Sequence of chain 5.X:
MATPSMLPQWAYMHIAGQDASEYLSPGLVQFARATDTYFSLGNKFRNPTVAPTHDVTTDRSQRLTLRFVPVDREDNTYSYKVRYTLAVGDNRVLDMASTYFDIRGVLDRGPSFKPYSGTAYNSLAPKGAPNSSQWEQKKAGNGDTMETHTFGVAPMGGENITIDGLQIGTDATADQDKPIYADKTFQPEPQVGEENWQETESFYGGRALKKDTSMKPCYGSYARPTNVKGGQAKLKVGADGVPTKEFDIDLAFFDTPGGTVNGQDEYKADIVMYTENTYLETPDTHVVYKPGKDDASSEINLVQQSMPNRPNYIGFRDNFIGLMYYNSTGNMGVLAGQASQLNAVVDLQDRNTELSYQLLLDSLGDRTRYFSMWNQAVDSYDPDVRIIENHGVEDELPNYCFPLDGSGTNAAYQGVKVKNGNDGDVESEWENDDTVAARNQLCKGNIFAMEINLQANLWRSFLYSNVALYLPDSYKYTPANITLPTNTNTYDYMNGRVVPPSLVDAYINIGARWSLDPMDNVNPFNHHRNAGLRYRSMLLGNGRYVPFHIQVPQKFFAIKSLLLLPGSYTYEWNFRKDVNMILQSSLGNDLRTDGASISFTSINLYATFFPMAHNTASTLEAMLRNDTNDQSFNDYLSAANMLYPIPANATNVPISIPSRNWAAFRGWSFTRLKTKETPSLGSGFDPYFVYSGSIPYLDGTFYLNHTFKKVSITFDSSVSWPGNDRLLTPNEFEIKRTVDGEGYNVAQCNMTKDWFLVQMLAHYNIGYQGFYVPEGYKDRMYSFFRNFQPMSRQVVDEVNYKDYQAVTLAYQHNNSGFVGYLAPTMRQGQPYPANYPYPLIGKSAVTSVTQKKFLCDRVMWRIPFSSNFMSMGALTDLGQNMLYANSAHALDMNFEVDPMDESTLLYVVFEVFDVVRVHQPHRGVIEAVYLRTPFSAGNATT

Binding-site contacts:
Ligand atom CB contacts residue ASN47 of chain 5.V at 3.7 Å.
Ligand atom CB contacts residue ARG666 of chain 5.X at 3.9 Å.
Ligand atom CD2 contacts residue ALA20 of chain 5.V at 3.8 Å (hydrophobic).
Ligand atom OD2 contacts residue PRO864 of chain 5.X at 3.6 Å.
Ligand atom N contacts residue ARG666 of chain 5.X at 3.4 Å (salt-bridge).
Ligand atom N contacts residue GLY873 of chain 5.X at 3.8 Å.
Ligand atom CG contacts residue GLY667 of chain 5.X at 3.7 Å.
Ligand atom O contacts residue ASN43 of chain 5.V at 3.6 Å.
Ligand atom N contacts residue ARG46 of chain 5.V at 3.9 Å.
Ligand atom N contacts residue SER871 of chain 5.X at 3.6 Å.
Ligand atom ND2 contacts residue THR49 of chain 5.V at 3.9 Å.
Ligand atom CE1 contacts residue ARG46 of chain 5.V at 3.7 Å.
Ligand atom CG2 contacts residue TYR636 of chain 5.X at 3.8 Å (hydrophobic).
Ligand atom CB contacts residue PHE913 of chain 5.X at 3.9 Å (hydrophobic).
Ligand atom OD1 contacts residue GLY667 of chain 5.X at 3.3 Å (h-bond).
Ligand atom OD2 contacts residue GLU911 of chain 5.X at 3.4 Å (salt-bridge).
Ligand atom CG contacts residue GLU911 of chain 5.X at 3.5 Å.
Ligand atom OG contacts residue PHE45 of chain 5.V at 3.3 Å (h-bond).
Ligand atom O contacts residue ASN634 of chain 5.X at 3.0 Å (h-bond).
Ligand atom C contacts residue ARG666 of chain 5.X at 3.7 Å.
Ligand atom CD1 contacts residue ARG666 of chain 5.X at 3.9 Å.
Ligand atom CD1 contacts residue ARG46 of chain 5.V at 3.9 Å.
Ligand atom N contacts residue ALA874 of chain 5.X at 3.8 Å.
Ligand atom OD1 contacts residue ASN634 of chain 5.X at 3.2 Å (h-bond).
Ligand atom OD2 contacts residue GLY667 of chain 5.X at 3.7 Å.
Ligand atom CD1 contacts residue SER21 of chain 5.V at 3.4 Å.
Ligand atom CB contacts residue GLU911 of chain 5.X at 3.6 Å.
Ligand atom CG contacts residue ASN634 of chain 5.X at 3.9 Å.
Ligand atom CB contacts residue GLY42 of chain 5.V at 3.7 Å.
Ligand atom O contacts residue ARG46 of chain 5.V at 3.9 Å.
Ligand atom CD1 contacts residue ARG33 of chain 5.V at 3.8 Å.
Ligand atom N contacts residue GLY42 of chain 5.V at 3.5 Å (h-bond).
Ligand atom CB contacts residue ALA874 of chain 5.X at 3.9 Å (hydrophobic).
Ligand atom OG contacts residue ARG46 of chain 5.V at 3.2 Å.
Ligand atom O contacts residue ALA874 of chain 5.X at 3.7 Å.
Ligand atom N contacts residue ARG666 of chain 5.X at 3.4 Å.
Ligand atom C contacts residue ASN634 of chain 5.X at 3.8 Å.
Ligand atom CA contacts residue ARG666 of chain 5.X at 3.6 Å.
Ligand atom OD1 contacts residue ARG666 of chain 5.X at 3.7 Å.
Ligand atom O contacts residue GLY42 of chain 5.V at 3.5 Å.

Sequence of chain 5.V:
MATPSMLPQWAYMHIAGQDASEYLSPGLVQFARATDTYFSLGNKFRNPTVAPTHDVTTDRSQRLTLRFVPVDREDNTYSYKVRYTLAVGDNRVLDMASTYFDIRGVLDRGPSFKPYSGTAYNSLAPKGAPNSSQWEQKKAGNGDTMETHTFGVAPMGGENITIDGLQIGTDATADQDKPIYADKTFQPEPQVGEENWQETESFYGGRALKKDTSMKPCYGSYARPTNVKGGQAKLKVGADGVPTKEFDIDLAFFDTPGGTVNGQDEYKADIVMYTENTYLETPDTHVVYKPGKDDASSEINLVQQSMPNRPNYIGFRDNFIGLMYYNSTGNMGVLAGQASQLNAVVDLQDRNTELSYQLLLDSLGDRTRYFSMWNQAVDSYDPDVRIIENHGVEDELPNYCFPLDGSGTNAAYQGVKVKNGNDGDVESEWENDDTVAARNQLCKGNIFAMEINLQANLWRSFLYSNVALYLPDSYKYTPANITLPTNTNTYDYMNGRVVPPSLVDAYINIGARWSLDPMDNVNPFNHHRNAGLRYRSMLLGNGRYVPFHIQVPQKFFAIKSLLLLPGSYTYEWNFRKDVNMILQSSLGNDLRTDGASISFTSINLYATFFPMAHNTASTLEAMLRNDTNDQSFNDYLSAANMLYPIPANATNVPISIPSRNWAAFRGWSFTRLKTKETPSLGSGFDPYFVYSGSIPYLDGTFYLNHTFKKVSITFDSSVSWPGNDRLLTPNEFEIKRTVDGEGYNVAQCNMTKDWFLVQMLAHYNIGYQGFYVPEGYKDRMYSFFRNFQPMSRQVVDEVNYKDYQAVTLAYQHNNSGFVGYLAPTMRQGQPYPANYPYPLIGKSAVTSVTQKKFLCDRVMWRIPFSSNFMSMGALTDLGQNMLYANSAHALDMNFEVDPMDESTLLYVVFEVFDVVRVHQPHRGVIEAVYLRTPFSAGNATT

The protein below binds the small molecule below.
Small molecule (SMILES): CC[C@H](C)[C@H](NC(=O)[C@@H](N)CC(=O)O)C(=O)N[C@@H](CC(N)=O)C(=O)N[C@@H](Cc1ccccc1)C(=O)N[C@@H](CO)C(=O)N[C@@H](CO)C(=O)N[C@H](C=O)CC(C)C